Binding-site contacts:
Ligand atom C3 contacts residue DMS1 of chain 1.Z at 3.4 Å.
Ligand atom C4 contacts residue FMN1 of chain 1.T at 3.3 Å.
Ligand atom C2 contacts residue FMN1 of chain 1.T at 3.6 Å.
Ligand atom C14 contacts residue FMN1 of chain 1.T at 3.5 Å.
Ligand atom C1 contacts residue FMN1 of chain 1.T at 3.3 Å.
Ligand atom C8 contacts residue LYS14 of chain 1.E at 3.5 Å.
Ligand atom C7 contacts residue ASN42 of chain 1.G at 3.5 Å.
Ligand atom C2 contacts residue DMS1 of chain 1.Z at 2.8 Å.
Ligand atom C10 contacts residue FMN1 of chain 1.T at 2.3 Å.
Ligand atom C6 contacts residue FMN1 of chain 1.T at 3.3 Å.
Ligand atom C15 contacts residue ARG107 of chain 1.G at 3.2 Å.
Ligand atom C19 contacts residue ASN117 of chain 1.G at 3.0 Å.
Ligand atom O1 contacts residue PHE70 of chain 1.E at 3.1 Å.
Ligand atom N1 contacts residue DMS1 of chain 1.Z at 2.8 Å (h-bond).
Ligand atom C10 contacts residue THR41 of chain 1.G at 2.8 Å.
Ligand atom C18 contacts residue ARG107 of chain 1.G at 2.7 Å.
Ligand atom C19 contacts residue GLU102 of chain 1.G at 2.6 Å.
Ligand atom O3 contacts residue ARG107 of chain 1.G at 3.1 Å (salt-bridge).
Ligand atom C4 contacts residue THR41 of chain 1.G at 3.2 Å.
Ligand atom C1 contacts residue LYS14 of chain 1.E at 3.5 Å.
Ligand atom C3 contacts residue LYS14 of chain 1.E at 2.8 Å.
Ligand atom C20 contacts residue ARG107 of chain 1.G at 3.2 Å.
Ligand atom C7 contacts residue DMS1 of chain 1.Z at 3.1 Å.
Ligand atom O4 contacts residue ARG107 of chain 1.G at 2.2 Å (salt-bridge).
Ligand atom O3 contacts residue GLU102 of chain 1.G at 3.0 Å (salt-bridge).
Ligand atom C7 contacts residue FMN1 of chain 1.T at 2.9 Å.
Ligand atom C6 contacts residue DMS1 of chain 1.Z at 3.5 Å.
Ligand atom C1 contacts residue DMS1 of chain 1.Z at 2.8 Å.
Ligand atom C9 contacts residue THR41 of chain 1.G at 3.0 Å.
Ligand atom C7 contacts residue THR41 of chain 1.G at 2.7 Å.
Ligand atom C19 contacts residue ARG121 of chain 1.G at 3.4 Å.
Ligand atom C16 contacts residue ARG107 of chain 1.G at 3.5 Å.
Ligand atom O1 contacts residue PHE124 of chain 1.G at 3.1 Å.
Ligand atom O2 contacts residue FMN1 of chain 1.T at 3.5 Å (h-bond).
Ligand atom C5 contacts residue DMS1 of chain 1.Z at 3.1 Å.
Ligand atom C17 contacts residue PHE124 of chain 1.G at 3.1 Å (hydrophobic).
Ligand atom N1 contacts residue FMN1 of chain 1.T at 3.0 Å (h-bond).
Ligand atom C17 contacts residue FMN1 of chain 1.T at 3.1 Å.
Ligand atom C4 contacts residue DMS1 of chain 1.Z at 3.4 Å.
Ligand atom C9 contacts residue FMN1 of chain 1.T at 3.5 Å.

Sequence of chain 1.G:
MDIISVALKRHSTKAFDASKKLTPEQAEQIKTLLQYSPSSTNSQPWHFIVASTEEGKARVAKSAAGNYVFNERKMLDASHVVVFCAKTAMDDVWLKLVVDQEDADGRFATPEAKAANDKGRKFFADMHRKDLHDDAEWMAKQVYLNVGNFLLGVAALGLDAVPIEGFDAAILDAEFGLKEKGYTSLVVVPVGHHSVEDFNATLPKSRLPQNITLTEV

This protein binds this small molecule.
Small molecule (SMILES): COc1ccc2cc3[n+](cc2c1OC)CCc1cc2c(cc1-3)OCO2

Sequence of chain 1.E:
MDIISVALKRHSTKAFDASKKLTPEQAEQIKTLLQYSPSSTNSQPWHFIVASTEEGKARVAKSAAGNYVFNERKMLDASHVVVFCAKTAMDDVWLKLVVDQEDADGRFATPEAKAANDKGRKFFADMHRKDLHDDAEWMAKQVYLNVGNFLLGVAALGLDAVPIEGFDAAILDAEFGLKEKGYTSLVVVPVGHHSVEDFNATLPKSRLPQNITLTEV